Sequence of chain 33.A:
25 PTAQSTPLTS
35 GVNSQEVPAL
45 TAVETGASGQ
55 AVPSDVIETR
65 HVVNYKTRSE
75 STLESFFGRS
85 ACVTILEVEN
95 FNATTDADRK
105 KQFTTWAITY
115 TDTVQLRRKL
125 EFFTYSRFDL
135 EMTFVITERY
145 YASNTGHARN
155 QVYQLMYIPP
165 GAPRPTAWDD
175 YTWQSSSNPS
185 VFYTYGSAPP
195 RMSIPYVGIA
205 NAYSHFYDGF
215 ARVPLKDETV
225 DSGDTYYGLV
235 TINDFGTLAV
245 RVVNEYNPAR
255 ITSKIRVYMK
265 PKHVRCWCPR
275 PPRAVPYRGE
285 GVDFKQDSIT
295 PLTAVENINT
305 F

Sequence of chain 32.A:
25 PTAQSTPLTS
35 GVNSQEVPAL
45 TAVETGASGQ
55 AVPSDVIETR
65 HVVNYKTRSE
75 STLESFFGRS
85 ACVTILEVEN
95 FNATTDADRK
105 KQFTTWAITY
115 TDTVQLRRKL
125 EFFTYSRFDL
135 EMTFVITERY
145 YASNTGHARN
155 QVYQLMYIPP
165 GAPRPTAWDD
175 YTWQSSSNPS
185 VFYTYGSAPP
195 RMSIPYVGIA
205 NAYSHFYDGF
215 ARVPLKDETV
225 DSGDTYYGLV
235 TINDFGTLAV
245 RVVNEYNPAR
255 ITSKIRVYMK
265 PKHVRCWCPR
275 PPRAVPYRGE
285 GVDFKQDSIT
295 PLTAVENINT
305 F

The small molecule below binds the protein below.
Small molecule (SMILES): CCCCO[C@]1(C(=O)O)C[C@H](O)[C@@H](NC(C)=O)[C@H]([C@H](O)[C@H](O)CO)O1

Binding-site contacts:
Ligand atom C3 contacts residue PRO252 of chain 32.A at 4.3 Å (hydrophobic).
Ligand atom O1B contacts residue PRO252 of chain 32.A at 3.4 Å.
Ligand atom O1A contacts residue ASN148 of chain 33.A at 4.5 Å.
Ligand atom O4 contacts residue TYR250 of chain 32.A at 3.0 Å.
Ligand atom O1A contacts residue SER147 of chain 33.A at 3.1 Å (h-bond).
Ligand atom C7 contacts residue TYR145 of chain 33.A at 3.9 Å (hydrophobic).
Ligand atom C4 contacts residue TYR250 of chain 32.A at 4.3 Å (hydrophobic).
Ligand atom C11 contacts residue TYR145 of chain 33.A at 3.8 Å (hydrophobic).
Ligand atom C4 contacts residue TYR145 of chain 33.A at 3.6 Å (hydrophobic).
Ligand atom O9 contacts residue TYR145 of chain 33.A at 4.3 Å.
Ligand atom C11 contacts residue TYR250 of chain 32.A at 3.1 Å (hydrophobic).
Ligand atom O10 contacts residue TYR250 of chain 32.A at 2.3 Å (h-bond).
Ligand atom C8 contacts residue ALA146 of chain 33.A at 4.4 Å (hydrophobic).
Ligand atom C4 contacts residue PRO252 of chain 32.A at 4.3 Å (hydrophobic).
Ligand atom O4 contacts residue ASN251 of chain 32.A at 4.3 Å.
Ligand atom O1B contacts residue ALA146 of chain 33.A at 4.3 Å.
Ligand atom O10 contacts residue ASN96 of chain 32.A at 4.3 Å.
Ligand atom C9 contacts residue TYR145 of chain 33.A at 4.2 Å (hydrophobic).
Ligand atom C1 contacts residue SER147 of chain 33.A at 3.6 Å.
Ligand atom C1 contacts residue PRO252 of chain 32.A at 4.1 Å (hydrophobic).
Ligand atom O1A contacts residue ALA146 of chain 33.A at 3.2 Å.
Ligand atom O1B contacts residue SER147 of chain 33.A at 2.6 Å (h-bond).
Ligand atom C5 contacts residue TYR145 of chain 33.A at 3.4 Å (hydrophobic).
Ligand atom O8 contacts residue ALA146 of chain 33.A at 3.4 Å.
Ligand atom C6 contacts residue ALA146 of chain 33.A at 4.3 Å (hydrophobic).
Ligand atom N5 contacts residue TYR145 of chain 33.A at 2.6 Å (h-bond).
Ligand atom C6 contacts residue TYR145 of chain 33.A at 3.4 Å (hydrophobic).
Ligand atom C1 contacts residue ALA146 of chain 33.A at 4.0 Å (hydrophobic).
Ligand atom N5 contacts residue TYR250 of chain 32.A at 3.9 Å.
Ligand atom C11 contacts residue ARG143 of chain 33.A at 3.9 Å.
Ligand atom O4 contacts residue TYR145 of chain 33.A at 4.1 Å.
Ligand atom C10 contacts residue TYR145 of chain 33.A at 3.6 Å (hydrophobic).
Ligand atom O4 contacts residue PRO252 of chain 32.A at 4.0 Å.
Ligand atom C10 contacts residue TYR250 of chain 32.A at 2.9 Å (hydrophobic).